A small-molecule ligand and the protein it binds are described below.
Small molecule (SMILES): Nc1nc2c(ncn2[C@@H]2O[C@H](CO[P](=O)(O)O[P](=O)(O)NP(=O)(O)O)[C@@H](O)[C@H]2O)c(=O)[nH]1

Binding-site contacts:
Ligand atom O1A contacts residue ALA18 of chain 1.A at 2.7 Å (h-bond).
Ligand atom O2' contacts residue PHE28 of chain 1.A at 3.3 Å.
Ligand atom C8 contacts residue ALA18 of chain 1.A at 3.6 Å (hydrophobic).
Ligand atom N9 contacts residue LYS117 of chain 1.A at 3.6 Å.
Ligand atom O1B contacts residue GLY15 of chain 1.A at 3.1 Å (h-bond).
Ligand atom O6 contacts residue SER145 of chain 1.A at 3.6 Å (h-bond).
Ligand atom PB contacts residue LYS16 of chain 1.A at 3.5 Å.
Ligand atom O2B contacts residue LYS16 of chain 1.A at 3.4 Å (salt-bridge).
Ligand atom O2' contacts residue ASP30 of chain 1.A at 3.4 Å.
Ligand atom O1A contacts residue SER17 of chain 1.A at 3.5 Å (h-bond).
Ligand atom PG contacts residue MG1 of chain 1.D at 3.3 Å.
Ligand atom C6 contacts residue LYS117 of chain 1.A at 3.5 Å.
Ligand atom C6 contacts residue ASP119 of chain 1.A at 3.6 Å.
Ligand atom N3B contacts residue GLY13 of chain 1.A at 3.3 Å (h-bond).
Ligand atom N2 contacts residue LEU120 of chain 1.A at 3.4 Å.
Ligand atom O6 contacts residue ASN116 of chain 1.A at 3.4 Å (h-bond).
Ligand atom O2G contacts residue MG1 of chain 1.D at 2.0 Å.
Ligand atom O4' contacts residue LYS117 of chain 1.A at 3.3 Å (salt-bridge).
Ligand atom O2G contacts residue GOL1 of chain 1.E at 3.0 Å (h-bond).
Ligand atom O1A contacts residue GLY15 of chain 1.A at 3.4 Å.
Ligand atom O3G contacts residue GLY60 of chain 1.A at 3.6 Å.
Ligand atom PB contacts residue MG1 of chain 1.D at 3.2 Å.
Ligand atom O3A contacts residue GLY15 of chain 1.A at 3.1 Å (h-bond).
Ligand atom N3B contacts residue MG1 of chain 1.D at 3.4 Å.
Ligand atom PG contacts residue GOL1 of chain 1.E at 3.5 Å.
Ligand atom N2 contacts residue ASP119 of chain 1.A at 3.1 Å (salt-bridge).
Ligand atom O1B contacts residue LYS16 of chain 1.A at 2.7 Å (salt-bridge).
Ligand atom N1 contacts residue ASP119 of chain 1.A at 2.9 Å (salt-bridge).
Ligand atom O2B contacts residue MG1 of chain 1.D at 2.1 Å.
Ligand atom O2B contacts residue SER17 of chain 1.A at 2.8 Å (h-bond).
Ligand atom N7 contacts residue ASN116 of chain 1.A at 3.2 Å (h-bond).
Ligand atom O3G contacts residue LYS16 of chain 1.A at 2.8 Å (salt-bridge).
Ligand atom O1B contacts residue VAL14 of chain 1.A at 3.3 Å (h-bond).
Ligand atom C5 contacts residue LYS117 of chain 1.A at 3.5 Å.
Ligand atom O1B contacts residue GLY13 of chain 1.A at 3.4 Å (h-bond).
Ligand atom O1G contacts residue GOL1 of chain 1.E at 2.6 Å (h-bond).
Ligand atom O6 contacts residue LYS117 of chain 1.A at 3.2 Å.
Ligand atom O6 contacts residue ALA146 of chain 1.A at 3.0 Å (h-bond).
Ligand atom O3G contacts residue GLY12 of chain 1.A at 3.5 Å.
Ligand atom O6 contacts residue ASP119 of chain 1.A at 3.5 Å (salt-bridge).

Sequence of chain 1.A:
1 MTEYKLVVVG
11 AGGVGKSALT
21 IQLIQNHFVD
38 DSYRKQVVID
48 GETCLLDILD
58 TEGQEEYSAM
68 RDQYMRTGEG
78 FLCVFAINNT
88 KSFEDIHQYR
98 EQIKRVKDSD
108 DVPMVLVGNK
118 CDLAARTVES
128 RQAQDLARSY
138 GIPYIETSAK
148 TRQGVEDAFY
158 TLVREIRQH